Sequence of chain 1.A:
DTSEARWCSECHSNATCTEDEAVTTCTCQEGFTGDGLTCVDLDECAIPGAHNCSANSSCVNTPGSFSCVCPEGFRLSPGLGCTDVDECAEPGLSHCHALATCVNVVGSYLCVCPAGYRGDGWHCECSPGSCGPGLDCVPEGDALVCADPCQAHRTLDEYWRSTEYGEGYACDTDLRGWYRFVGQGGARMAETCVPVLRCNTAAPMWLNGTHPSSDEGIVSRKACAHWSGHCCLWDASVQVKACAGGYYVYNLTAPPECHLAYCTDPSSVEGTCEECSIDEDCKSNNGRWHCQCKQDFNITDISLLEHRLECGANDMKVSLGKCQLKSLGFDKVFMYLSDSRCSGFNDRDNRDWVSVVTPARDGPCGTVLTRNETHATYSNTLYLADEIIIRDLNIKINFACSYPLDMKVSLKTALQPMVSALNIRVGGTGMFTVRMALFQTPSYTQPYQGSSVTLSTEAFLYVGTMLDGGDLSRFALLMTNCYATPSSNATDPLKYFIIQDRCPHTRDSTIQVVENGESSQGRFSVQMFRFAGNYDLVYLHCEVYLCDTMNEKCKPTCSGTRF

The protein below binds the small molecule below.
Small molecule (SMILES): CC(=O)N[C@H]1[C@H](O[C@H]2[C@H](O)[C@@H](NC(C)=O)CO[C@@H]2CO[C@@H]2O[C@@H](C)[C@@H](O)[C@@H](O)[C@@H]2O)O[C@H](CO)[C@@H](O[C@@H]2O[C@H](CO[C@H]3O[C@H](CO)[C@@H](O)[C@H](O)[C@@H]3O)[C@@H](O)[C@H](O[C@H]3O[C@H](CO)[C@@H](O)[C@H](O)[C@@H]3O)[C@@H]2O)[C@@H]1O

Binding-site contacts:
Ligand atom C3 contacts residue ASN513 of chain 1.A at 3.8 Å.
Ligand atom O5 contacts residue THR515 of chain 1.A at 2.9 Å (h-bond).
Ligand atom C6 contacts residue THR515 of chain 1.A at 3.6 Å.
Ligand atom C2 contacts residue PRO517 of chain 1.A at 3.7 Å (hydrophobic).
Ligand atom O5 contacts residue ASN513 of chain 1.A at 2.4 Å (h-bond).
Ligand atom C6 contacts residue ASN513 of chain 1.A at 3.7 Å.
Ligand atom C5 contacts residue ASN513 of chain 1.A at 3.6 Å.
Ligand atom O4 contacts residue PRO517 of chain 1.A at 4.1 Å.
Ligand atom C5 contacts residue THR515 of chain 1.A at 4.1 Å.
Ligand atom C2 contacts residue ASN513 of chain 1.A at 2.5 Å.
Ligand atom O5 contacts residue THR515 of chain 1.A at 3.0 Å (h-bond).
Ligand atom C4 contacts residue ASN513 of chain 1.A at 4.2 Å.
Ligand atom C1 contacts residue ASN513 of chain 1.A at 1.4 Å.
Ligand atom C4 contacts residue ASP516 of chain 1.A at 4.4 Å.
Ligand atom O4 contacts residue ASP516 of chain 1.A at 3.5 Å (salt-bridge).
Ligand atom C1 contacts residue THR515 of chain 1.A at 3.4 Å.
Ligand atom C6 contacts residue THR515 of chain 1.A at 4.2 Å.
Ligand atom C6 contacts residue ASP516 of chain 1.A at 3.3 Å.
Ligand atom O5 contacts residue PRO517 of chain 1.A at 3.8 Å.
Ligand atom C1 contacts residue PRO517 of chain 1.A at 3.8 Å (hydrophobic).
Ligand atom O5 contacts residue ASN513 of chain 1.A at 4.2 Å.
Ligand atom C5 contacts residue ASN513 of chain 1.A at 4.1 Å.
Ligand atom O2 contacts residue PRO517 of chain 1.A at 4.4 Å.
Ligand atom C7 contacts residue ASN513 of chain 1.A at 3.2 Å.
Ligand atom C5 contacts residue ASP516 of chain 1.A at 4.2 Å.
Ligand atom C5 contacts residue THR515 of chain 1.A at 3.4 Å.
Ligand atom C1 contacts residue ASP516 of chain 1.A at 4.4 Å.
Ligand atom C6 contacts residue SER511 of chain 1.A at 4.0 Å.
Ligand atom O6 contacts residue THR515 of chain 1.A at 3.9 Å.
Ligand atom C1 contacts residue THR515 of chain 1.A at 3.4 Å.
Ligand atom O5 contacts residue ASP516 of chain 1.A at 3.7 Å.
Ligand atom C8 contacts residue ASN513 of chain 1.A at 4.4 Å.
Ligand atom O7 contacts residue ASN513 of chain 1.A at 3.2 Å (h-bond).
Ligand atom N2 contacts residue ASN513 of chain 1.A at 2.9 Å (h-bond).